Binding-site contacts:
Ligand atom N2 contacts residue ASN370 of chain 1.A at 2.9 Å (h-bond).
Ligand atom O5 contacts residue ASN370 of chain 1.A at 2.4 Å (h-bond).
Ligand atom C4 contacts residue ASN370 of chain 1.A at 4.1 Å.
Ligand atom C6 contacts residue THR331 of chain 1.A at 4.4 Å.
Ligand atom C3 contacts residue ASN370 of chain 1.A at 3.7 Å.
Ligand atom C7 contacts residue ASN370 of chain 1.A at 3.6 Å.
Ligand atom C6 contacts residue HIS373 of chain 1.A at 3.4 Å.
Ligand atom C2 contacts residue ASN370 of chain 1.A at 2.3 Å.
Ligand atom C5 contacts residue ASN370 of chain 1.A at 3.7 Å.
Ligand atom O6 contacts residue GLU368 of chain 1.A at 3.7 Å.
Ligand atom O5 contacts residue HIS373 of chain 1.A at 3.5 Å.
Ligand atom C1 contacts residue THR372 of chain 1.A at 4.0 Å.
Ligand atom C5 contacts residue HIS373 of chain 1.A at 3.5 Å.
Ligand atom C8 contacts residue ASN370 of chain 1.A at 3.5 Å.
Ligand atom C1 contacts residue ASN370 of chain 1.A at 1.5 Å.
Ligand atom C1 contacts residue HIS373 of chain 1.A at 4.1 Å.
Ligand atom N2 contacts residue THR372 of chain 1.A at 4.2 Å.

Sequence of chain 1.A:
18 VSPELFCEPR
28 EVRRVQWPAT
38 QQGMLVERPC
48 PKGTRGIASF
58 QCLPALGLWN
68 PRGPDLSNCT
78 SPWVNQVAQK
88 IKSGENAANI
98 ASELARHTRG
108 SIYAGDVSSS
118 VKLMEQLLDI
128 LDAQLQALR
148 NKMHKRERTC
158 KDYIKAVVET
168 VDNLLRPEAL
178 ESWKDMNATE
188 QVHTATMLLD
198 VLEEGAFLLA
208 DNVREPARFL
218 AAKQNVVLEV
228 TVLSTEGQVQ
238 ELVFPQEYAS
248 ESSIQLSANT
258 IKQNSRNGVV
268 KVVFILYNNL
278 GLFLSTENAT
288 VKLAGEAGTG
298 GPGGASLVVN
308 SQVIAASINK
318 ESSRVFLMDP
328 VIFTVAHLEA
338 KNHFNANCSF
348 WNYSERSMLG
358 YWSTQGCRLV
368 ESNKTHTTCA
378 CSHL

This protein binds this small molecule.
Small molecule (SMILES): CC(=O)N[C@@H]1[C@@H](O)[C@H](O)[C@@H](CO)O[C@H]1O